Sequence of chain 1.B:
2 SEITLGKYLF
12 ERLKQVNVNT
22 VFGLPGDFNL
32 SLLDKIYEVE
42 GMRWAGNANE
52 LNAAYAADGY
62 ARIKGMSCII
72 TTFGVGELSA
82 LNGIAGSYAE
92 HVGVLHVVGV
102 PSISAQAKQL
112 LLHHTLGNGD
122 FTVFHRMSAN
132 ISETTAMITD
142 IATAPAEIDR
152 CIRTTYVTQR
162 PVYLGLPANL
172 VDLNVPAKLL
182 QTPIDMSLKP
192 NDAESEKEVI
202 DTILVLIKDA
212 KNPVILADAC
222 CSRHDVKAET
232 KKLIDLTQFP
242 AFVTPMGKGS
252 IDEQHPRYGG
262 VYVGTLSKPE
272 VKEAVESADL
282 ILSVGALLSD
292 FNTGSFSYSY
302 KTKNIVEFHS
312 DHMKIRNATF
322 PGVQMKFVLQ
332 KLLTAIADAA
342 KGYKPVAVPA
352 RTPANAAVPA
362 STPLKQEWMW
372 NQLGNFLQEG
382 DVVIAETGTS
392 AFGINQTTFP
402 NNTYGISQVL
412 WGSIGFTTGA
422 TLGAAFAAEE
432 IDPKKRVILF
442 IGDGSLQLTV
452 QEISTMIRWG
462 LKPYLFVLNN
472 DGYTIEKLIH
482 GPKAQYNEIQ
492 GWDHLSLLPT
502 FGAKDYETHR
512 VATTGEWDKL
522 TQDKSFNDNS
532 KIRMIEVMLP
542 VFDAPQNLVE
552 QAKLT

Binding-site contacts:
Ligand atom C3 contacts residue THR388 of chain 1.A at 4.1 Å.
Ligand atom N1 contacts residue GLY27 of chain 1.B at 3.9 Å.
Ligand atom O1 contacts residue ASP28 of chain 1.B at 3.3 Å (salt-bridge).
Ligand atom N1 contacts residue GLU477 of chain 1.A at 3.3 Å (salt-bridge).
Ligand atom C1 contacts residue GLU477 of chain 1.A at 3.8 Å.
Ligand atom C2 contacts residue ASP28 of chain 1.B at 3.8 Å.
Ligand atom C2 contacts residue TPP1 of chain 1.C at 3.9 Å.
Ligand atom O2 contacts residue GLU477 of chain 1.A at 4.2 Å.
Ligand atom C1 contacts residue TPP1 of chain 1.C at 4.0 Å.
Ligand atom N1 contacts residue ASP28 of chain 1.B at 2.8 Å (salt-bridge).
Ligand atom C3 contacts residue TPP1 of chain 1.C at 3.9 Å.
Ligand atom C1 contacts residue HIS115 of chain 1.B at 3.5 Å.
Ligand atom O1 contacts residue GLY27 of chain 1.B at 4.2 Å.
Ligand atom C2 contacts residue HIS115 of chain 1.B at 3.5 Å.
Ligand atom O1 contacts residue GLU477 of chain 1.A at 4.4 Å.
Ligand atom O1 contacts residue HIS115 of chain 1.B at 3.0 Å (h-bond).
Ligand atom C3 contacts residue HIS114 of chain 1.B at 3.5 Å.
Ligand atom C3 contacts residue HIS115 of chain 1.B at 3.2 Å.
Ligand atom C2 contacts residue HIS114 of chain 1.B at 4.4 Å.
Ligand atom C1 contacts residue ASP28 of chain 1.B at 3.2 Å.
Ligand atom C1 contacts residue GLY27 of chain 1.B at 4.5 Å.
Ligand atom C2 contacts residue GLU477 of chain 1.A at 4.1 Å.
Ligand atom O1 contacts residue TPP1 of chain 1.C at 3.6 Å.
Ligand atom C3 contacts residue GLY413 of chain 1.A at 4.4 Å.
Ligand atom O2 contacts residue TPP1 of chain 1.C at 4.4 Å.
Ligand atom C3 contacts residue ASP28 of chain 1.B at 4.4 Å.
Ligand atom O2 contacts residue ASP28 of chain 1.B at 4.3 Å.

Sequence of chain 1.A:
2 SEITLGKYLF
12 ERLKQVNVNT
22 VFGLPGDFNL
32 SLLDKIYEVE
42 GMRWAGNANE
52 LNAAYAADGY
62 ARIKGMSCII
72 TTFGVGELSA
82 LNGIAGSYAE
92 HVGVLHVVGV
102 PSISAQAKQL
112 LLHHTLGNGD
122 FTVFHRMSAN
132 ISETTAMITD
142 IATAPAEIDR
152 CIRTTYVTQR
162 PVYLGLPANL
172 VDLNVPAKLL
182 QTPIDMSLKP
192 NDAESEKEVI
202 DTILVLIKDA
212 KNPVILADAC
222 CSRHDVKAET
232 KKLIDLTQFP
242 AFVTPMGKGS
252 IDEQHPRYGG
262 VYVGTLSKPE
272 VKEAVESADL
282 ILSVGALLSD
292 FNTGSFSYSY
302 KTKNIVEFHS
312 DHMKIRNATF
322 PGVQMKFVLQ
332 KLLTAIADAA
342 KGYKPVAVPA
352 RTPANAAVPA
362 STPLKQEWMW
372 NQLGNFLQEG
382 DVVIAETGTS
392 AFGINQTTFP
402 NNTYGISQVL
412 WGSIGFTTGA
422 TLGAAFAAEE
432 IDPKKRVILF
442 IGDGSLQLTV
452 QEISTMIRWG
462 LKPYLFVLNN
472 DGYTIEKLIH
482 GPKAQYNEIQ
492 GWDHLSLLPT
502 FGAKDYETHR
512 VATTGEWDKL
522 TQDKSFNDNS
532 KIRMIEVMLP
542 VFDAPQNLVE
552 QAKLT

A small-molecule ligand and the protein it binds are described below.
Small molecule (SMILES): CC(=O)C(N)=O